A protein and the small-molecule ligand that binds it are described below.
Small molecule (SMILES): CCCC[C@H](NC(=O)[C@@H]1CC(F)(F)CN1C(=O)[C@H](C)NC(=O)CN=[N+]=N)C(=O)N[C@@H](CC(C)C)[C@@H](O)[C@H](C)CO

Sequence of chain 1.N:
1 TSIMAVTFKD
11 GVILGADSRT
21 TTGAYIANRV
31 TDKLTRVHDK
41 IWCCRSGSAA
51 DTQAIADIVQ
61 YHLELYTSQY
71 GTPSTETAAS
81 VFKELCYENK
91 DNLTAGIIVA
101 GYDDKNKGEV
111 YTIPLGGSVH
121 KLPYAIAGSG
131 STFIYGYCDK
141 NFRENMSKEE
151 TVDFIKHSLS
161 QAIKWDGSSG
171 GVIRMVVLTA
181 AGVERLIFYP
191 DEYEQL

Sequence of chain 1.H:
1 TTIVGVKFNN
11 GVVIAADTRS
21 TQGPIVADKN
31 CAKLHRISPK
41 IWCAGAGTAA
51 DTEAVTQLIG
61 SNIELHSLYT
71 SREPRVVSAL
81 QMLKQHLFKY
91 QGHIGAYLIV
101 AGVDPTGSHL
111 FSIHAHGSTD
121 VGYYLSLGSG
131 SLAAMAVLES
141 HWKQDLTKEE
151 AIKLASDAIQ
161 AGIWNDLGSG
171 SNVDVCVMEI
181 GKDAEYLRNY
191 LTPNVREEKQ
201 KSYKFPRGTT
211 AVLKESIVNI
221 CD

Binding-site contacts:
Ligand atom N contacts residue THR21 of chain 1.N at 3.1 Å (h-bond).
Ligand atom O contacts residue ALA49 of chain 1.N at 3.2 Å (h-bond).
Ligand atom C contacts residue THR21 of chain 1.N at 3.8 Å.
Ligand atom C28 contacts residue THR20 of chain 1.N at 3.8 Å.
Ligand atom CA contacts residue GLY47 of chain 1.N at 3.4 Å.
Ligand atom O7 contacts residue THR1 of chain 1.N at 3.4 Å (h-bond).
Ligand atom CA contacts residue THR21 of chain 1.N at 3.4 Å.
Ligand atom C22 contacts residue THR1 of chain 1.N at 1.5 Å.
Ligand atom F1 contacts residue SER118 of chain 1.H at 2.7 Å.
Ligand atom C23 contacts residue ARG19 of chain 1.N at 3.4 Å.
Ligand atom C24 contacts residue THR1 of chain 1.N at 2.5 Å.
Ligand atom C25 contacts residue THR1 of chain 1.N at 2.8 Å.
Ligand atom CB contacts residue THR20 of chain 1.N at 3.7 Å.
Ligand atom O contacts residue SER46 of chain 1.N at 3.7 Å.
Ligand atom O contacts residue GLY47 of chain 1.N at 3.0 Å (h-bond).
Ligand atom O contacts residue THR1 of chain 1.N at 2.3 Å (h-bond).
Ligand atom C23 contacts residue SER168 of chain 1.N at 3.1 Å.
Ligand atom C27 contacts residue THR52 of chain 1.N at 3.8 Å.
Ligand atom CB contacts residue HIS116 of chain 1.H at 3.7 Å.
Ligand atom CB contacts residue HIS114 of chain 1.H at 3.6 Å.
Ligand atom CB contacts residue GLY47 of chain 1.N at 3.7 Å.
Ligand atom CA contacts residue THR1 of chain 1.N at 2.4 Å.
Ligand atom CA contacts residue GLY47 of chain 1.N at 3.7 Å.
Ligand atom O contacts residue THR20 of chain 1.N at 3.2 Å.
Ligand atom C23 contacts residue THR1 of chain 1.N at 2.5 Å.
Ligand atom C27 contacts residue ARG45 of chain 1.N at 3.4 Å.
Ligand atom N contacts residue THR1 of chain 1.N at 3.7 Å.
Ligand atom C22 contacts residue SER168 of chain 1.N at 3.7 Å.
Ligand atom O contacts residue THR21 of chain 1.N at 3.1 Å (h-bond).
Ligand atom C contacts residue THR1 of chain 1.N at 1.4 Å.
Ligand atom F1 contacts residue HIS114 of chain 1.H at 3.4 Å.
Ligand atom C25 contacts residue GLY47 of chain 1.N at 3.3 Å.
Ligand atom C contacts residue GLY47 of chain 1.N at 3.5 Å.
Ligand atom CD contacts residue HIS114 of chain 1.H at 3.5 Å.
Ligand atom O contacts residue THR22 of chain 1.N at 2.8 Å (h-bond).
Ligand atom O7 contacts residue SER168 of chain 1.N at 3.8 Å.
Ligand atom C23 contacts residue LYS33 of chain 1.N at 3.8 Å.
Ligand atom N contacts residue GLY47 of chain 1.N at 2.8 Å (h-bond).
Ligand atom CA contacts residue HIS114 of chain 1.H at 3.8 Å.
Ligand atom C26 contacts residue THR1 of chain 1.N at 3.7 Å.